Sequence of chain 1.C:
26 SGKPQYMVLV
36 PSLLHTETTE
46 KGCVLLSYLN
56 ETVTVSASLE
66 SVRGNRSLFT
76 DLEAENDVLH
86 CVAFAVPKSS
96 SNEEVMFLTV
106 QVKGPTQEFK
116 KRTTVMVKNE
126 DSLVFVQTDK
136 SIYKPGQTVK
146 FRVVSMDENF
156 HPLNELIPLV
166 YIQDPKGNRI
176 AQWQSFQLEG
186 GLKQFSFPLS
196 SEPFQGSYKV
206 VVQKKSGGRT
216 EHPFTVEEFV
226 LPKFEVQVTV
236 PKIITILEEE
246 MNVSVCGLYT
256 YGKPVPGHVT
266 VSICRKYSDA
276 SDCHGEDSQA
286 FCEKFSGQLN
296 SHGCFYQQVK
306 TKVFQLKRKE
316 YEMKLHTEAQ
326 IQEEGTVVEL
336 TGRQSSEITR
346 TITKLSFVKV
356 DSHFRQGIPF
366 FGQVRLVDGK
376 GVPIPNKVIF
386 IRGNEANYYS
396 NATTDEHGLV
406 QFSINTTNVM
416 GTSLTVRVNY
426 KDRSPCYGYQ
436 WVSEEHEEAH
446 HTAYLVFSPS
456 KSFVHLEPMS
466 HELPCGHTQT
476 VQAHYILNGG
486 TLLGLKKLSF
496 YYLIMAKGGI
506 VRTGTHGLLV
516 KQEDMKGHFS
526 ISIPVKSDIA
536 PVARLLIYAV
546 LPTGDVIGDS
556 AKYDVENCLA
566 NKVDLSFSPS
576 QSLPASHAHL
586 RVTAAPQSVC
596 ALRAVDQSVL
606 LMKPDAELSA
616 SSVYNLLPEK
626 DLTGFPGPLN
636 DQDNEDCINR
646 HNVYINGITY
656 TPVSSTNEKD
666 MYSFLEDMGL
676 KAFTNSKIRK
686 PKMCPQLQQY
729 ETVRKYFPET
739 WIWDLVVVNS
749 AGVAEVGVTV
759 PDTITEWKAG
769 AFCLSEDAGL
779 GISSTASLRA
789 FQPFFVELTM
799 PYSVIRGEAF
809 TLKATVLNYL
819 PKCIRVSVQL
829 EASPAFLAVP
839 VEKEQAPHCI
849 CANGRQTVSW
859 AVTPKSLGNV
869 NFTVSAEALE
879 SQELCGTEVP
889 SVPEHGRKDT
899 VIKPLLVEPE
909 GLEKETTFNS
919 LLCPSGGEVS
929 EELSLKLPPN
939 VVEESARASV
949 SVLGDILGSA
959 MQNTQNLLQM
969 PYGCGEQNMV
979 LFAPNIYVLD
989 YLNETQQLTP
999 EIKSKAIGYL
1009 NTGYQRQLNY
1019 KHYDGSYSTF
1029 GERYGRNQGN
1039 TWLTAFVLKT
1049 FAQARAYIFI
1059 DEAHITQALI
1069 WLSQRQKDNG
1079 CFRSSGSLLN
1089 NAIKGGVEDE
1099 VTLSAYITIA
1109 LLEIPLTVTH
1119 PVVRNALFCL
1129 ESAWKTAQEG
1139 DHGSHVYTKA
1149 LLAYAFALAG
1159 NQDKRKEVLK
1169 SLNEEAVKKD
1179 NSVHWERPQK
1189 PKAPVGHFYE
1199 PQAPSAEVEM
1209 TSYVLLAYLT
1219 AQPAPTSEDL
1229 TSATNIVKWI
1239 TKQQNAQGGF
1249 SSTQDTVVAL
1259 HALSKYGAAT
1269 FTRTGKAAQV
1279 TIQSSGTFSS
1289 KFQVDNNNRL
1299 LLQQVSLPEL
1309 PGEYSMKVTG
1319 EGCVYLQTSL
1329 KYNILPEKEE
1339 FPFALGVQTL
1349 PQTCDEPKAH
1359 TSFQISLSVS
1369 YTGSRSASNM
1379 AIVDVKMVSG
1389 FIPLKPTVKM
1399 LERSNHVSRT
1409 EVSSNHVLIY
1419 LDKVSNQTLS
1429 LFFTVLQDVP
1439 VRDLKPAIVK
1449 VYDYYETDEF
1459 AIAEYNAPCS

Binding-site contacts:
Ligand atom O5 contacts residue ASN396 of chain 1.C at 2.4 Å (h-bond).
Ligand atom C7 contacts residue ASN396 of chain 1.C at 3.7 Å.
Ligand atom C7 contacts residue TYR394 of chain 1.C at 4.4 Å (hydrophobic).
Ligand atom C3 contacts residue ASN396 of chain 1.C at 3.9 Å.
Ligand atom C8 contacts residue TYR394 of chain 1.C at 3.6 Å (hydrophobic).
Ligand atom C2 contacts residue ASN396 of chain 1.C at 2.5 Å.
Ligand atom C4 contacts residue ASN396 of chain 1.C at 4.2 Å.
Ligand atom C1 contacts residue ASN396 of chain 1.C at 1.5 Å.
Ligand atom C8 contacts residue ASN396 of chain 1.C at 3.7 Å.
Ligand atom N2 contacts residue ASN396 of chain 1.C at 3.0 Å (h-bond).
Ligand atom C5 contacts residue ASN396 of chain 1.C at 3.7 Å.

The protein below binds the small molecule below.
Small molecule (SMILES): CC(=O)N[C@@H]1[C@@H](O)[C@H](O)[C@@H](CO)O[C@H]1O